The small molecule below binds the protein below.
Small molecule (SMILES): CC(=O)N[C@H]1[C@H](O[C@H]2[C@H](O)[C@@H](NC(C)=O)CO[C@@H]2CO)O[C@H](CO)[C@@H](O)[C@@H]1O

Binding-site contacts:
Ligand atom O6 contacts residue TRP352 of chain 1.A at 4.1 Å.
Ligand atom C2 contacts residue ASN366 of chain 1.A at 2.4 Å.
Ligand atom C7 contacts residue ASN366 of chain 1.A at 3.5 Å.
Ligand atom C5 contacts residue ASN366 of chain 1.A at 3.6 Å.
Ligand atom C4 contacts residue ASN366 of chain 1.A at 4.2 Å.
Ligand atom C1 contacts residue SER368 of chain 1.A at 4.5 Å.
Ligand atom C1 contacts residue ASN366 of chain 1.A at 1.4 Å.
Ligand atom O5 contacts residue ASN366 of chain 1.A at 2.3 Å (h-bond).
Ligand atom C3 contacts residue ASN366 of chain 1.A at 3.8 Å.
Ligand atom C8 contacts residue ASN366 of chain 1.A at 3.8 Å.
Ligand atom N2 contacts residue ASN366 of chain 1.A at 2.6 Å (h-bond).

Sequence of chain 1.A:
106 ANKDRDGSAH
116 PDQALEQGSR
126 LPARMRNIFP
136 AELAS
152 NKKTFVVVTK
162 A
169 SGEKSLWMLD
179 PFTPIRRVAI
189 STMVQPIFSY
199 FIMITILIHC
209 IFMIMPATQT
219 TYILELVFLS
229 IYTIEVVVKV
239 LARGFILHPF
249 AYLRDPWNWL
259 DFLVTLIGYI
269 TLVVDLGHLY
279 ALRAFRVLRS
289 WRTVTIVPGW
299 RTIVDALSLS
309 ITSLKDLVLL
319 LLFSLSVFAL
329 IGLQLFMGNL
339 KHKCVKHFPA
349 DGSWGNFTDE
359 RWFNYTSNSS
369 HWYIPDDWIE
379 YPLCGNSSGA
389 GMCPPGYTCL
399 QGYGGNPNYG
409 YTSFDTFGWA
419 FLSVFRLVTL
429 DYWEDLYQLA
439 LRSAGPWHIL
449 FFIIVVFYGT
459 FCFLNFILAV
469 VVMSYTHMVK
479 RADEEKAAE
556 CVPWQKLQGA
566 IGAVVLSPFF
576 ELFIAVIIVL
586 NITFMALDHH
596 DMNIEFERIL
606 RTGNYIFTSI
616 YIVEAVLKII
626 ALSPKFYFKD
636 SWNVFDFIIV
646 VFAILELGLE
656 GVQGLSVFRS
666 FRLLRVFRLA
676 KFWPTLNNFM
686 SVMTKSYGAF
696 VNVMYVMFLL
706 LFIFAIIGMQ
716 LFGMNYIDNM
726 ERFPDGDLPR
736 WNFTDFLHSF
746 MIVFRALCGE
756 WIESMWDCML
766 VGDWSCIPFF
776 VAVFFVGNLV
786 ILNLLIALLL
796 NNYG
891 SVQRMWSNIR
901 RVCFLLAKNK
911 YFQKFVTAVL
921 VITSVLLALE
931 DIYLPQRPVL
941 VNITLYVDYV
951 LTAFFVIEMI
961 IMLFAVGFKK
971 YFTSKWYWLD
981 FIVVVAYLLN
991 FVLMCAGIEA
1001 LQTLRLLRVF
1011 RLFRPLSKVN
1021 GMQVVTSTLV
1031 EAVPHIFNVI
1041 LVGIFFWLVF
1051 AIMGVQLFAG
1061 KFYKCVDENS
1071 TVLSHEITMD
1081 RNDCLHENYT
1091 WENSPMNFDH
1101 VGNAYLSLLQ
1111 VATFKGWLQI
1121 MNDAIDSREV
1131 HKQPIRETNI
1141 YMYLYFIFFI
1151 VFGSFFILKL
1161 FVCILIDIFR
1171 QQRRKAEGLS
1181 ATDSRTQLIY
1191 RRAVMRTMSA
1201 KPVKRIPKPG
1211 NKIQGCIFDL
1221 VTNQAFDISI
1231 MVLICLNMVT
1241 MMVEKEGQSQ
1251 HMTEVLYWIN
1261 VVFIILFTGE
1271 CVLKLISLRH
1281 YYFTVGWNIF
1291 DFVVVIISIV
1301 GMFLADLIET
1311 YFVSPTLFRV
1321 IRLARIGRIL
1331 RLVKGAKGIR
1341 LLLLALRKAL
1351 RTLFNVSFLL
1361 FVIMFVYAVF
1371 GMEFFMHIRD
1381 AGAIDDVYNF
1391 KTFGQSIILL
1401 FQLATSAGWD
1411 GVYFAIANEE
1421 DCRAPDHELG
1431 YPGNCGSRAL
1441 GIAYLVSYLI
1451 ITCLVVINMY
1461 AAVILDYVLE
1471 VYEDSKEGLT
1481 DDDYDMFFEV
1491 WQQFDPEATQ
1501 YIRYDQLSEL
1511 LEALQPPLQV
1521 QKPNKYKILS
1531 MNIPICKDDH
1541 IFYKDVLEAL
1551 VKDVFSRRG